Sequence of chain 1.B:
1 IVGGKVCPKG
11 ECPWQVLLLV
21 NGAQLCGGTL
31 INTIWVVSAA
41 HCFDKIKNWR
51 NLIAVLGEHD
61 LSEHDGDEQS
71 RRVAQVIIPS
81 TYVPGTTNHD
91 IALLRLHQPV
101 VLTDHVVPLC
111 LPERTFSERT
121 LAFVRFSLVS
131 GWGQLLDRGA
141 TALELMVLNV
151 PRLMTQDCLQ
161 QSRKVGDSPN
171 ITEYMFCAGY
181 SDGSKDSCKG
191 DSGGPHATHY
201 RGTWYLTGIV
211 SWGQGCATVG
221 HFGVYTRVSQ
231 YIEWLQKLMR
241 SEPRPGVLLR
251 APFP

This protein binds this small molecule.
Small molecule (SMILES): CCCOc1ccc2[nH]cc(C[C@@H](NS(=O)(=O)CC)C(=O)N[C@@H](CCC(N)=O)C(=O)NCc3ccc(C(=N)N)cc3)c2c1

Binding-site contacts:
Ligand atom N3 contacts residue GLY85 of chain 1.B at 3.3 Å.
Ligand atom C17 contacts residue GLY213 of chain 1.B at 3.5 Å.
Ligand atom C26 contacts residue ASP186 of chain 1.B at 3.4 Å.
Ligand atom N3 contacts residue ASP44 of chain 1.B at 3.0 Å (salt-bridge).
Ligand atom C28 contacts residue PRO169 of chain 1.B at 3.5 Å (hydrophobic).
Ligand atom C13 contacts residue ASP167 of chain 1.B at 3.4 Å.
Ligand atom C24 contacts residue SER211 of chain 1.B at 3.5 Å.
Ligand atom N1 contacts residue GLY215 of chain 1.B at 2.8 Å (h-bond).
Ligand atom C19 contacts residue THR86 of chain 1.B at 3.5 Å.
Ligand atom O2 contacts residue ASP44 of chain 1.B at 3.3 Å (salt-bridge).
Ligand atom O2 contacts residue GLY85 of chain 1.B at 3.5 Å.
Ligand atom O3 contacts residue GLY213 of chain 1.B at 3.4 Å (h-bond).
Ligand atom O3 contacts residue GLY215 of chain 1.B at 2.8 Å (h-bond).
Ligand atom N1 contacts residue SER187 of chain 1.B at 3.4 Å (h-bond).
Ligand atom N3 contacts residue HIS41 of chain 1.B at 3.3 Å.
Ligand atom C21 contacts residue SER192 of chain 1.B at 3.1 Å.
Ligand atom C26 contacts residue SER187 of chain 1.B at 3.0 Å.
Ligand atom C21 contacts residue SER211 of chain 1.B at 3.0 Å.
Ligand atom C17 contacts residue GLY215 of chain 1.B at 3.5 Å.
Ligand atom C24 contacts residue SER192 of chain 1.B at 3.6 Å.
Ligand atom C21 contacts residue HIS41 of chain 1.B at 3.4 Å.
Ligand atom N4 contacts residue GLY213 of chain 1.B at 2.9 Å (h-bond).
Ligand atom O1 contacts residue GLY213 of chain 1.B at 3.3 Å (h-bond).
Ligand atom C25 contacts residue SER211 of chain 1.B at 3.4 Å.
Ligand atom N7 contacts residue GLN214 of chain 1.B at 3.0 Å (h-bond).
Ligand atom N3 contacts residue THR86 of chain 1.B at 2.8 Å (h-bond).
Ligand atom N2 contacts residue SER187 of chain 1.B at 2.8 Å (h-bond).
Ligand atom C2 contacts residue GLY85 of chain 1.B at 3.5 Å.
Ligand atom C8 contacts residue GLN214 of chain 1.B at 3.2 Å.
Ligand atom C2 contacts residue THR86 of chain 1.B at 3.6 Å.
Ligand atom N1 contacts residue ASP186 of chain 1.B at 2.7 Å (salt-bridge).
Ligand atom C29 contacts residue GLN214 of chain 1.B at 3.5 Å.
Ligand atom N6 contacts residue HIS41 of chain 1.B at 3.4 Å (h-bond).
Ligand atom C4 contacts residue PRO169 of chain 1.B at 3.5 Å (hydrophobic).
Ligand atom C23 contacts residue VAL210 of chain 1.B at 3.5 Å (hydrophobic).
Ligand atom N2 contacts residue ASP186 of chain 1.B at 2.9 Å (salt-bridge).
Ligand atom C2 contacts residue ASP44 of chain 1.B at 3.6 Å.
Ligand atom O1 contacts residue TRP212 of chain 1.B at 3.1 Å.
Ligand atom N3 contacts residue TYR82 of chain 1.B at 3.3 Å (h-bond).
Ligand atom N6 contacts residue SER211 of chain 1.B at 2.6 Å (h-bond).